Sequence of chain 1.V:
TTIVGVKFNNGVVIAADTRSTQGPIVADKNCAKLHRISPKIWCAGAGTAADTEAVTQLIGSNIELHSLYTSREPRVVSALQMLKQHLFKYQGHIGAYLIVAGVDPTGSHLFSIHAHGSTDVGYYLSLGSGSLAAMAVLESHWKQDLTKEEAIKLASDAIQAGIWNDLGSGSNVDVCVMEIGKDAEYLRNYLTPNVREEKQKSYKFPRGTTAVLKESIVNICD

This small molecule binds to this protein.
Small molecule (SMILES): CC(C)C[C@H](NC(=O)OCc1ccccc1)C(=O)N[C@@H](CC(C)C)C(=O)N[C@@H](CC(C)C)[C@@H](O)[C@@]1(C)CO1

Binding-site contacts:
Ligand atom C25 contacts residue GLY47 of chain 1.V at 3.7 Å.
Ligand atom C10 contacts residue ASP125 of chain 1.W at 3.6 Å.
Ligand atom C29 contacts residue GLY45 of chain 1.V at 3.0 Å.
Ligand atom C34 contacts residue THR21 of chain 1.V at 3.7 Å.
Ligand atom N16 contacts residue THR21 of chain 1.V at 2.9 Å (h-bond).
Ligand atom C17 contacts residue GLY47 of chain 1.V at 3.7 Å.
Ligand atom C35 contacts residue GLY168 of chain 1.V at 3.4 Å.
Ligand atom O40 contacts residue THR1 of chain 1.V at 3.7 Å.
Ligand atom C33 contacts residue THR1 of chain 1.V at 1.4 Å.
Ligand atom C27 contacts residue THR1 of chain 1.V at 3.6 Å.
Ligand atom O6 contacts residue ASP125 of chain 1.W at 3.7 Å.
Ligand atom O40 contacts residue THR21 of chain 1.V at 3.0 Å (h-bond).
Ligand atom O23 contacts residue THR21 of chain 1.V at 3.1 Å (h-bond).
Ligand atom C14 contacts residue ASP125 of chain 1.W at 3.7 Å.
Ligand atom C45 contacts residue GLY168 of chain 1.V at 3.5 Å.
Ligand atom C25 contacts residue THR1 of chain 1.V at 2.4 Å.
Ligand atom C34 contacts residue THR1 of chain 1.V at 2.4 Å.
Ligand atom C35 contacts residue THR1 of chain 1.V at 3.3 Å.
Ligand atom C7 contacts residue ASP125 of chain 1.W at 3.6 Å.
Ligand atom O30 contacts residue ALA49 of chain 1.V at 2.9 Å (h-bond).
Ligand atom C34 contacts residue GLY168 of chain 1.V at 3.7 Å.
Ligand atom C28 contacts residue SER20 of chain 1.V at 3.6 Å.
Ligand atom C26 contacts residue GLY47 of chain 1.V at 3.3 Å.
Ligand atom O43 contacts residue THR1 of chain 1.V at 2.4 Å (h-bond).
Ligand atom C45 contacts residue THR21 of chain 1.V at 2.9 Å.
Ligand atom C28 contacts residue ALA49 of chain 1.V at 3.6 Å (hydrophobic).
Ligand atom C26 contacts residue THR1 of chain 1.V at 2.9 Å.
Ligand atom N9 contacts residue ASP125 of chain 1.W at 2.8 Å (salt-bridge).
Ligand atom C18 contacts residue THR21 of chain 1.V at 3.6 Å.
Ligand atom O23 contacts residue SER20 of chain 1.V at 3.4 Å (h-bond).
Ligand atom C13 contacts residue ALA27 of chain 1.V at 3.4 Å (hydrophobic).
Ligand atom O8 contacts residue GLN22 of chain 1.V at 3.6 Å.
Ligand atom C22 contacts residue GLY47 of chain 1.V at 3.7 Å.
Ligand atom C35 contacts residue THR21 of chain 1.V at 3.5 Å.
Ligand atom C45 contacts residue THR1 of chain 1.V at 3.3 Å.
Ligand atom C21 contacts residue GLY47 of chain 1.V at 3.5 Å.
Ligand atom C17 contacts residue THR21 of chain 1.V at 3.6 Å.
Ligand atom C11 contacts residue ASP125 of chain 1.W at 3.4 Å.
Ligand atom N24 contacts residue GLY47 of chain 1.V at 2.9 Å (h-bond).
Ligand atom C12 contacts residue ASP125 of chain 1.W at 3.7 Å.

Sequence of chain 1.W:
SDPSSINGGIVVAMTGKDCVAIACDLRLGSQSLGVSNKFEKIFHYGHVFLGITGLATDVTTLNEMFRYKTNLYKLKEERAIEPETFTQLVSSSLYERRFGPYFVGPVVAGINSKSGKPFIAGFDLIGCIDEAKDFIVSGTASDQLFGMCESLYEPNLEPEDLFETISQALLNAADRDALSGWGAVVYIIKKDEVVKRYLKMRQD